A small-molecule ligand and the protein it binds are described below.
Small molecule (SMILES): CCCOc1ccc2cc(S(=O)(=O)Nc3ccc(C(=O)O)cc3)ccc2c1

Sequence of chain 14.A:
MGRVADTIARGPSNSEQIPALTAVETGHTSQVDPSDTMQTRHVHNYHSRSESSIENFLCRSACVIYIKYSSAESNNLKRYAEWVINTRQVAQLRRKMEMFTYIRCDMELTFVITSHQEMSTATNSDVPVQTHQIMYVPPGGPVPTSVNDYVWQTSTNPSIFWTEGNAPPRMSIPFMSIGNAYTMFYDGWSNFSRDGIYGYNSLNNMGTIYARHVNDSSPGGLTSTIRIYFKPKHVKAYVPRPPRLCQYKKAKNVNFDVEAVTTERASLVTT

Sequence of chain 25.C:
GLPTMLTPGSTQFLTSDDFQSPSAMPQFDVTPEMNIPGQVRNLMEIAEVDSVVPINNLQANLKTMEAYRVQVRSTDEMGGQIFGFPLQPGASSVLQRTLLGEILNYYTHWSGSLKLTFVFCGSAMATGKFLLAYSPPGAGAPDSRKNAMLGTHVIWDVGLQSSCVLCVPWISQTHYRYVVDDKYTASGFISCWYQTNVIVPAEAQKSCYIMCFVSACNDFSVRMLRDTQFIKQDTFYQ

Binding-site contacts:
Ligand atom O4 contacts residue ARG227 of chain 25.A at 3.3 Å (salt-bridge).
Ligand atom C6 contacts residue GLN153 of chain 14.A at 3.2 Å.
Ligand atom C10 contacts residue ASN148 of chain 14.A at 3.7 Å.
Ligand atom N1 contacts residue GLN153 of chain 14.A at 2.7 Å (h-bond).
Ligand atom C20 contacts residue ARG227 of chain 25.A at 3.6 Å.
Ligand atom C3 contacts residue ASP149 of chain 14.A at 3.5 Å.
Ligand atom C4 contacts residue ASN148 of chain 14.A at 3.3 Å.
Ligand atom O1 contacts residue ASP149 of chain 14.A at 3.6 Å.
Ligand atom O5 contacts residue TRP152 of chain 14.A at 3.5 Å (h-bond).
Ligand atom O2 contacts residue ASP234 of chain 25.C at 3.7 Å.
Ligand atom C6 contacts residue PHE236 of chain 25.C at 3.5 Å (hydrophobic).
Ligand atom O5 contacts residue TYR229 of chain 25.A at 3.8 Å.
Ligand atom C20 contacts residue ARG212 of chain 14.A at 3.4 Å.
Ligand atom O2 contacts residue THR235 of chain 25.C at 3.0 Å.
Ligand atom C2 contacts residue TYR66 of chain 25.A at 3.8 Å (hydrophobic).
Ligand atom C10 contacts residue ASP234 of chain 25.C at 3.8 Å.
Ligand atom C8 contacts residue ASP234 of chain 25.C at 3.3 Å.
Ligand atom C13 contacts residue TYR66 of chain 25.A at 3.4 Å (hydrophobic).
Ligand atom N1 contacts residue PHE236 of chain 25.C at 3.6 Å.
Ligand atom C14 contacts residue TYR66 of chain 25.A at 3.4 Å (hydrophobic).
Ligand atom C1 contacts residue GLN153 of chain 14.A at 3.4 Å.
Ligand atom C5 contacts residue GLN153 of chain 14.A at 3.2 Å.
Ligand atom N1 contacts residue GLN233 of chain 25.C at 3.3 Å (h-bond).
Ligand atom C9 contacts residue ASN148 of chain 14.A at 3.7 Å.
Ligand atom C16 contacts residue PHE236 of chain 25.C at 3.7 Å (hydrophobic).
Ligand atom O2 contacts residue PHE236 of chain 25.C at 3.4 Å (h-bond).
Ligand atom O4 contacts residue ARG212 of chain 14.A at 2.8 Å (salt-bridge).
Ligand atom S1 contacts residue GLN233 of chain 25.C at 3.7 Å.
Ligand atom C8 contacts residue ASN148 of chain 14.A at 3.3 Å.
Ligand atom C9 contacts residue ASP234 of chain 25.C at 3.6 Å.
Ligand atom C15 contacts residue TYR66 of chain 25.A at 3.4 Å (hydrophobic).
Ligand atom O5 contacts residue ARG212 of chain 14.A at 3.3 Å (salt-bridge).
Ligand atom O1 contacts residue GLN233 of chain 25.C at 3.5 Å (h-bond).
Ligand atom C4 contacts residue ASP149 of chain 14.A at 3.5 Å.
Ligand atom O2 contacts residue GLN233 of chain 25.C at 3.0 Å.
Ligand atom O5 contacts residue ARG227 of chain 25.A at 3.5 Å (salt-bridge).
Ligand atom O1 contacts residue TYR150 of chain 14.A at 3.0 Å (h-bond).
Ligand atom C16 contacts residue THR235 of chain 25.C at 3.8 Å.
Ligand atom C3 contacts residue ASN148 of chain 14.A at 3.5 Å.
Ligand atom C7 contacts residue THR235 of chain 25.C at 3.8 Å.

Sequence of chain 25.A:
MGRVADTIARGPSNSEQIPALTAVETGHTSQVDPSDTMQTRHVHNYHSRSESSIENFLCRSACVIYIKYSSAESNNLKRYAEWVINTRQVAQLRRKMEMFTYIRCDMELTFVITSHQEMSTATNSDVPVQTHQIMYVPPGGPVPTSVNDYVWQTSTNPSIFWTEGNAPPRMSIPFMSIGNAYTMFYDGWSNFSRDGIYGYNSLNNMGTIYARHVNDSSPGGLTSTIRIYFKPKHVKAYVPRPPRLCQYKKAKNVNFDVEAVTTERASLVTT